Sequence of chain 1.A:
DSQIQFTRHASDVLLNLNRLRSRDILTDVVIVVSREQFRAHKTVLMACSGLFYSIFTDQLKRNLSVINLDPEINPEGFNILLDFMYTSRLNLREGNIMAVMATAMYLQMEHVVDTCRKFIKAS

The protein below binds the small molecule below.
Small molecule (SMILES): Cc1cc(-c2cn(CC(=O)Nc3cc(N4CCOCC4)ncc3Cl)c3ncn(C)c(=O)c23)cc(C#N)c1O

Sequence of chain 1.B:
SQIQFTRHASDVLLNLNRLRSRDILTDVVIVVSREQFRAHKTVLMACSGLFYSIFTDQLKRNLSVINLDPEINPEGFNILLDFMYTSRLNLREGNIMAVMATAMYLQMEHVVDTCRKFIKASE

Binding-site contacts:
Ligand atom C03 contacts residue GLN109 of chain 1.B at 3.7 Å.
Ligand atom C30 contacts residue ALA48 of chain 1.B at 3.3 Å (hydrophobic).
Ligand atom O34 contacts residue HIS10 of chain 1.A at 2.6 Å (h-bond).
Ligand atom C10 contacts residue CYS49 of chain 1.B at 3.5 Å (hydrophobic).
Ligand atom C05 contacts residue GLY51 of chain 1.B at 3.4 Å.
Ligand atom C29 contacts residue CYS49 of chain 1.B at 3.4 Å (hydrophobic).
Ligand atom N38 contacts residue HIS112 of chain 1.B at 3.4 Å (h-bond).
Ligand atom N04 contacts residue GLY51 of chain 1.B at 3.1 Å.
Ligand atom C32 contacts residue HIS10 of chain 1.A at 3.4 Å.
Ligand atom CL22 contacts residue MET47 of chain 1.B at 3.3 Å.
Ligand atom N15 contacts residue MET47 of chain 1.B at 3.0 Å (h-bond).
Ligand atom C33 contacts residue HIS10 of chain 1.A at 3.6 Å.
Ligand atom O08 contacts residue GLN109 of chain 1.B at 3.4 Å (h-bond).
Ligand atom N19 contacts residue ARG20 of chain 1.A at 3.4 Å.
Ligand atom C10 contacts residue ALA48 of chain 1.B at 3.3 Å (hydrophobic).
Ligand atom C25 contacts residue ARG24 of chain 1.A at 3.5 Å.
Ligand atom N02 contacts residue GLN109 of chain 1.B at 3.1 Å (h-bond).
Ligand atom C21 contacts residue TYR54 of chain 1.B at 3.5 Å (hydrophobic).
Ligand atom O08 contacts residue GLU111 of chain 1.B at 3.0 Å (salt-bridge).
Ligand atom C12 contacts residue SER50 of chain 1.B at 3.6 Å.
Ligand atom CL22 contacts residue ALA48 of chain 1.B at 3.6 Å.
Ligand atom C12 contacts residue TYR54 of chain 1.B at 3.7 Å (hydrophobic).
Ligand atom C07 contacts residue GLN109 of chain 1.B at 3.1 Å.
Ligand atom C03 contacts residue GLY51 of chain 1.B at 3.5 Å.
Ligand atom C06 contacts residue GLN109 of chain 1.B at 3.7 Å.
Ligand atom C01 contacts residue GLN109 of chain 1.B at 3.4 Å.
Ligand atom N38 contacts residue MET110 of chain 1.B at 3.6 Å.
Ligand atom C12 contacts residue MET47 of chain 1.B at 3.1 Å (hydrophobic).
Ligand atom C13 contacts residue MET47 of chain 1.B at 3.6 Å (hydrophobic).
Ligand atom N15 contacts residue TYR54 of chain 1.B at 3.5 Å.
Ligand atom C16 contacts residue TYR54 of chain 1.B at 3.5 Å (hydrophobic).
Ligand atom C10 contacts residue SER50 of chain 1.B at 3.4 Å.
Ligand atom C09 contacts residue CYS49 of chain 1.B at 3.6 Å (hydrophobic).
Ligand atom C32 contacts residue ASP13 of chain 1.A at 3.6 Å.
Ligand atom CL22 contacts residue LEU21 of chain 1.A at 3.7 Å.
Ligand atom O34 contacts residue PHE85 of chain 1.B at 3.6 Å.
Ligand atom C20 contacts residue ARG20 of chain 1.A at 3.7 Å.
Ligand atom N11 contacts residue SER50 of chain 1.B at 3.7 Å.
Ligand atom N38 contacts residue VAL113 of chain 1.B at 3.0 Å (h-bond).
Ligand atom C36 contacts residue CYS49 of chain 1.B at 3.3 Å (hydrophobic).